This small molecule binds to this protein.
Small molecule (SMILES): CC(=O)N[C@H]1[C@H](O[C@H]2[C@H](O)[C@@H](NC(C)=O)CO[C@@H]2CO)O[C@H](CO)[C@@H](O[C@@H]2O[C@H](CO)[C@@H](O)[C@H](O[C@H]3O[C@H](CO)[C@@H](O)[C@H](O)[C@@H]3O)[C@@H]2O)[C@@H]1O

Sequence of chain 1.A:
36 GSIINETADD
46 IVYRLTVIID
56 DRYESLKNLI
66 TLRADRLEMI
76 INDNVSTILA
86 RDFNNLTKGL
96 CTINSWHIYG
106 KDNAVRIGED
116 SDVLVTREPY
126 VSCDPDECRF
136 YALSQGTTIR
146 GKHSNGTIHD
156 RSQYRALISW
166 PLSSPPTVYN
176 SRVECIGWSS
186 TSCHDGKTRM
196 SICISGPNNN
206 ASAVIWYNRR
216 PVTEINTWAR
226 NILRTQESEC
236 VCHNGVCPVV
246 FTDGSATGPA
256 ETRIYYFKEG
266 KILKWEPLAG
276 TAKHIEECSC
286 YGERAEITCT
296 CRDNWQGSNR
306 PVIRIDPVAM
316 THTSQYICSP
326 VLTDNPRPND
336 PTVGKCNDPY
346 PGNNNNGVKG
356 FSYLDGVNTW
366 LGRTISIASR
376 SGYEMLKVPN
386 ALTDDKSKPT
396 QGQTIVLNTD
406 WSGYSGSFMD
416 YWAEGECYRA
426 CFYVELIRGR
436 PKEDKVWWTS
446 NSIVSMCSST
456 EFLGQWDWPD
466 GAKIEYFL

Binding-site contacts:
Ligand atom C5 contacts residue TRP442 of chain 1.A at 3.9 Å (hydrophobic).
Ligand atom C1 contacts residue ASN150 of chain 1.A at 1.4 Å.
Ligand atom O4 contacts residue TRP442 of chain 1.A at 4.1 Å.
Ligand atom O7 contacts residue TRP442 of chain 1.A at 4.0 Å.
Ligand atom C3 contacts residue TRP442 of chain 1.A at 4.0 Å (hydrophobic).
Ligand atom O5 contacts residue ASN150 of chain 1.A at 2.4 Å (h-bond).
Ligand atom C4 contacts residue TRP442 of chain 1.A at 4.4 Å (hydrophobic).
Ligand atom C7 contacts residue ASN150 of chain 1.A at 3.1 Å.
Ligand atom O5 contacts residue TRP442 of chain 1.A at 4.4 Å.
Ligand atom N2 contacts residue TRP442 of chain 1.A at 3.5 Å.
Ligand atom C2 contacts residue TRP442 of chain 1.A at 4.1 Å (hydrophobic).
Ligand atom C4 contacts residue ASN150 of chain 1.A at 4.3 Å.
Ligand atom C2 contacts residue ASN150 of chain 1.A at 2.6 Å.
Ligand atom C8 contacts residue TRP442 of chain 1.A at 3.0 Å (hydrophobic).
Ligand atom C7 contacts residue TRP442 of chain 1.A at 3.8 Å (hydrophobic).
Ligand atom N2 contacts residue ASN150 of chain 1.A at 3.1 Å (h-bond).
Ligand atom C8 contacts residue ASN150 of chain 1.A at 3.7 Å.
Ligand atom C5 contacts residue ASN150 of chain 1.A at 3.6 Å.
Ligand atom C3 contacts residue ASN150 of chain 1.A at 3.9 Å.
Ligand atom C6 contacts residue ASN150 of chain 1.A at 4.0 Å.
Ligand atom C1 contacts residue TRP442 of chain 1.A at 3.7 Å (hydrophobic).
Ligand atom O7 contacts residue ASN150 of chain 1.A at 3.2 Å (h-bond).